A small-molecule ligand and the protein it binds are described below.
Small molecule (SMILES): Nc1nc(O)c2[nH]nnc2n1

Binding-site contacts:
Ligand atom N2 contacts residue CYS114 of chain 1.B at 3.9 Å.
Ligand atom C4 contacts residue HIS79 of chain 1.B at 3.5 Å.
Ligand atom N9 contacts residue ZN1 of chain 1.F at 4.2 Å.
Ligand atom C4 contacts residue PHE50 of chain 1.B at 3.8 Å (hydrophobic).
Ligand atom N9 contacts residue HIS79 of chain 1.B at 3.7 Å.
Ligand atom C5 contacts residue HIS79 of chain 1.B at 3.5 Å.
Ligand atom N1 contacts residue PHE50 of chain 1.B at 4.1 Å.
Ligand atom N8 contacts residue HIS79 of chain 1.B at 3.5 Å.
Ligand atom N2 contacts residue ASP145 of chain 1.B at 3.0 Å (salt-bridge).
Ligand atom N9 contacts residue ALA80 of chain 1.B at 3.8 Å.
Ligand atom C6 contacts residue PHE143 of chain 1.B at 4.2 Å (hydrophobic).
Ligand atom N3 contacts residue PHE50 of chain 1.B at 4.2 Å.
Ligand atom O6 contacts residue ASN68 of chain 1.B at 3.2 Å (h-bond).
Ligand atom C2 contacts residue HIS79 of chain 1.B at 4.1 Å.
Ligand atom C4 contacts residue GLU81 of chain 1.B at 3.9 Å.
Ligand atom N8 contacts residue PHE50 of chain 1.B at 3.4 Å.
Ligand atom N8 contacts residue ALA80 of chain 1.B at 3.1 Å (h-bond).
Ligand atom C6 contacts residue HIS79 of chain 1.B at 3.6 Å.
Ligand atom N3 contacts residue HIS79 of chain 1.B at 3.9 Å.
Ligand atom N7 contacts residue ALA80 of chain 1.B at 4.2 Å.
Ligand atom N2 contacts residue VAL138 of chain 1.B at 3.9 Å.
Ligand atom O6 contacts residue PHE143 of chain 1.B at 3.6 Å.
Ligand atom O6 contacts residue HIS79 of chain 1.B at 3.8 Å.
Ligand atom N2 contacts residue ASP144 of chain 1.B at 3.5 Å (salt-bridge).
Ligand atom N9 contacts residue PHE50 of chain 1.B at 3.6 Å.
Ligand atom N8 contacts residue ASN68 of chain 1.B at 3.6 Å (h-bond).
Ligand atom N9 contacts residue GLU81 of chain 1.B at 2.9 Å (salt-bridge).
Ligand atom N7 contacts residue HIS79 of chain 1.B at 3.5 Å.
Ligand atom C6 contacts residue PHE50 of chain 1.B at 3.8 Å (hydrophobic).
Ligand atom O6 contacts residue PHE50 of chain 1.B at 4.1 Å.
Ligand atom C6 contacts residue ASN68 of chain 1.B at 3.7 Å.
Ligand atom N1 contacts residue HIS79 of chain 1.B at 3.8 Å.
Ligand atom C5 contacts residue ASN68 of chain 1.B at 3.3 Å.
Ligand atom C5 contacts residue PHE50 of chain 1.B at 3.6 Å (hydrophobic).
Ligand atom N7 contacts residue PHE50 of chain 1.B at 3.6 Å.
Ligand atom N8 contacts residue GLU81 of chain 1.B at 3.6 Å.
Ligand atom C4 contacts residue ZN1 of chain 1.F at 4.0 Å.
Ligand atom N1 contacts residue PHE143 of chain 1.B at 4.1 Å.
Ligand atom N7 contacts residue ASN68 of chain 1.B at 2.5 Å (h-bond).
Ligand atom N3 contacts residue ZN1 of chain 1.F at 3.9 Å.

Sequence of chain 1.B:
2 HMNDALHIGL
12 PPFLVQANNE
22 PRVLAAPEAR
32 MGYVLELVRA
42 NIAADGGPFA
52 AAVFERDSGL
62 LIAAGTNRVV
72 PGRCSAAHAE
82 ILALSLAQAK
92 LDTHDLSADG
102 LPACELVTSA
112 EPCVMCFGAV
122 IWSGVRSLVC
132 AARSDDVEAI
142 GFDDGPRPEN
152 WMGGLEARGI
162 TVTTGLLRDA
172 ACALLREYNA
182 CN